Sequence of chain 1.A:
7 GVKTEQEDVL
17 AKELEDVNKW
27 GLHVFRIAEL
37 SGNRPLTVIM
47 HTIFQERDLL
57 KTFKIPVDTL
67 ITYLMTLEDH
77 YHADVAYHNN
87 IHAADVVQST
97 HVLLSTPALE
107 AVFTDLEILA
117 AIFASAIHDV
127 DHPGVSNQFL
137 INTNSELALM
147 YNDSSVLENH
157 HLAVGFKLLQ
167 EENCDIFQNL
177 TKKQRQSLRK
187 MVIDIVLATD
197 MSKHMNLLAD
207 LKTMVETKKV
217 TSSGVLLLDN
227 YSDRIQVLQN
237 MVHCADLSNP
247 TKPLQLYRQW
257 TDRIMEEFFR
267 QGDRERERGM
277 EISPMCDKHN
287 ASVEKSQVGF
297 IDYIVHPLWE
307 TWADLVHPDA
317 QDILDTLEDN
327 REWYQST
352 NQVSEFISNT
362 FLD

Binding-site contacts:
Ligand atom N47 contacts residue SER292 of chain 1.A at 3.9 Å.
Ligand atom C16 contacts residue PHE296 of chain 1.A at 3.8 Å (hydrophobic).
Ligand atom O57 contacts residue SER132 of chain 1.A at 2.8 Å.
Ligand atom O51 contacts residue ILE358 of chain 1.A at 3.8 Å.
Ligand atom C5 contacts residue PHE264 of chain 1.A at 3.8 Å (hydrophobic).
Ligand atom O51 contacts residue PHE357 of chain 1.A at 3.5 Å.
Ligand atom C33 contacts residue HIS84 of chain 1.A at 3.6 Å.
Ligand atom O43 contacts residue GLN293 of chain 1.A at 2.8 Å (h-bond).
Ligand atom O51 contacts residue PHE296 of chain 1.A at 3.1 Å.
Ligand atom N47 contacts residue PHE357 of chain 1.A at 3.2 Å.
Ligand atom C5 contacts residue GLN293 of chain 1.A at 3.7 Å.
Ligand atom C6 contacts residue GLN293 of chain 1.A at 3.4 Å.
Ligand atom C43 contacts residue GLN293 of chain 1.A at 3.2 Å.
Ligand atom C31 contacts residue MET197 of chain 1.A at 3.9 Å (hydrophobic).
Ligand atom C4 contacts residue SER292 of chain 1.A at 3.6 Å.
Ligand atom C31 contacts residue THR361 of chain 1.A at 3.7 Å.
Ligand atom F59 contacts residue PHE357 of chain 1.A at 3.3 Å.
Ligand atom C2 contacts residue PHE296 of chain 1.A at 3.6 Å (hydrophobic).
Ligand atom C18 contacts residue ASN245 of chain 1.A at 3.8 Å.
Ligand atom O49 contacts residue PHE357 of chain 1.A at 3.2 Å.
Ligand atom C4 contacts residue PHE357 of chain 1.A at 4.0 Å (hydrophobic).
Ligand atom O43 contacts residue ILE260 of chain 1.A at 3.6 Å.
Ligand atom N47 contacts residue PHE296 of chain 1.A at 3.8 Å.
Ligand atom C6 contacts residue PHE264 of chain 1.A at 3.7 Å (hydrophobic).
Ligand atom C1 contacts residue GLN293 of chain 1.A at 3.6 Å.
Ligand atom C14 contacts residue PHE296 of chain 1.A at 3.7 Å (hydrophobic).
Ligand atom C3 contacts residue PHE357 of chain 1.A at 3.3 Å (hydrophobic).
Ligand atom O49 contacts residue SER292 of chain 1.A at 3.7 Å.
Ligand atom O49 contacts residue VAL354 of chain 1.A at 3.9 Å.
Ligand atom C2 contacts residue PHE357 of chain 1.A at 3.4 Å (hydrophobic).
Ligand atom C18 contacts residue PHE296 of chain 1.A at 3.8 Å (hydrophobic).
Ligand atom C53 contacts residue SER132 of chain 1.A at 3.9 Å.
Ligand atom C26 contacts residue LEU243 of chain 1.A at 3.6 Å (hydrophobic).
Ligand atom C17 contacts residue PHE296 of chain 1.A at 3.6 Å (hydrophobic).
Ligand atom C30 contacts residue MET197 of chain 1.A at 3.9 Å (hydrophobic).
Ligand atom C15 contacts residue PHE296 of chain 1.A at 3.7 Å (hydrophobic).
Ligand atom C43 contacts residue THR257 of chain 1.A at 3.8 Å.
Ligand atom C17 contacts residue GLN293 of chain 1.A at 3.9 Å.
Ligand atom C13 contacts residue PHE296 of chain 1.A at 3.9 Å (hydrophobic).
Ligand atom C5 contacts residue MET261 of chain 1.A at 3.8 Å (hydrophobic).

This protein binds this small molecule.
Small molecule (SMILES): COc1ccc(Cc2ccc(NC(N)=O)cc2)c(F)c1-c1cccc([N+](=O)[O-])c1